Binding-site contacts:
Ligand atom N11 contacts residue LEU234 of chain 1.A at 3.7 Å.
Ligand atom C21 contacts residue SER241 of chain 1.A at 3.2 Å.
Ligand atom C19 contacts residue GLY208 of chain 1.A at 3.5 Å.
Ligand atom C12 contacts residue SO41 of chain 1.C at 3.6 Å.
Ligand atom N11 contacts residue ASN140 of chain 1.A at 2.6 Å (h-bond).
Ligand atom N8 contacts residue ASP121 of chain 1.A at 3.2 Å (salt-bridge).
Ligand atom N9 contacts residue ASN140 of chain 1.A at 3.3 Å (h-bond).
Ligand atom C13 contacts residue LYS240 of chain 1.A at 3.8 Å.
Ligand atom N9 contacts residue ILE142 of chain 1.A at 3.7 Å.
Ligand atom C15 contacts residue LYS240 of chain 1.A at 3.5 Å.
Ligand atom C3 contacts residue ARG274 of chain 1.A at 3.6 Å.
Ligand atom C2 contacts residue LYS240 of chain 1.A at 3.7 Å.
Ligand atom C10 contacts residue PHE209 of chain 1.A at 3.6 Å (hydrophobic).
Ligand atom C5 contacts residue ILE142 of chain 1.A at 3.7 Å (hydrophobic).
Ligand atom C16 contacts residue LYS240 of chain 1.A at 3.7 Å.
Ligand atom N14 contacts residue PHE209 of chain 1.A at 3.1 Å.
Ligand atom C2 contacts residue ASP204 of chain 1.A at 3.7 Å.
Ligand atom N6 contacts residue LYS240 of chain 1.A at 3.0 Å (salt-bridge).
Ligand atom N6 contacts residue PHE209 of chain 1.A at 3.5 Å.
Ligand atom N6 contacts residue ARG274 of chain 1.A at 3.5 Å (salt-bridge).
Ligand atom C16 contacts residue SO41 of chain 1.C at 3.7 Å.
Ligand atom C13 contacts residue SO41 of chain 1.C at 3.2 Å.
Ligand atom N8 contacts residue ARG274 of chain 1.A at 3.5 Å.
Ligand atom N8 contacts residue ILE142 of chain 1.A at 3.5 Å.
Ligand atom C3 contacts residue LYS240 of chain 1.A at 3.8 Å.
Ligand atom O1 contacts residue GLY236 of chain 1.A at 3.2 Å (h-bond).
Ligand atom O22 contacts residue SER241 of chain 1.A at 2.8 Å (h-bond).
Ligand atom N4 contacts residue ASP204 of chain 1.A at 2.5 Å (salt-bridge).
Ligand atom C20 contacts residue LYS240 of chain 1.A at 3.8 Å.
Ligand atom C7 contacts residue ASN140 of chain 1.A at 3.5 Å.
Ligand atom C10 contacts residue ARG274 of chain 1.A at 3.5 Å.
Ligand atom C12 contacts residue ARG274 of chain 1.A at 3.5 Å.
Ligand atom C18 contacts residue LYS240 of chain 1.A at 3.7 Å.
Ligand atom C10 contacts residue SO41 of chain 1.C at 3.8 Å.
Ligand atom O23 contacts residue SER241 of chain 1.A at 2.6 Å (h-bond).
Ligand atom C7 contacts residue ASP204 of chain 1.A at 3.1 Å.
Ligand atom O23 contacts residue LYS240 of chain 1.A at 3.5 Å.
Ligand atom O1 contacts residue LYS240 of chain 1.A at 2.7 Å (salt-bridge).
Ligand atom N11 contacts residue ASP204 of chain 1.A at 2.8 Å (salt-bridge).
Ligand atom C5 contacts residue ARG274 of chain 1.A at 3.6 Å.

The small molecule below binds the protein below.
Small molecule (SMILES): Nc1nc(O)c2nc(CNc3ccc(C(=O)O)cc3)cnc2n1

Sequence of chain 1.A:
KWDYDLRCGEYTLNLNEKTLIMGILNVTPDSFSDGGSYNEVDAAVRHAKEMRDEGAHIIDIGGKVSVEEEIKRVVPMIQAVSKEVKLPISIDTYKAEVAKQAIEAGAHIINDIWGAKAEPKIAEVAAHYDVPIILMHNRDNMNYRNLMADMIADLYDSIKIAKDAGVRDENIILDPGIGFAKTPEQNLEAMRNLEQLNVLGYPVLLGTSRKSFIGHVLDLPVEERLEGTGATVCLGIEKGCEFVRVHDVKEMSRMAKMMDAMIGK